The small molecule below binds the protein below.
Small molecule (SMILES): CNc1nc2c(CCNCC3CCC(C#Cc4cccnc4)CC3)c3nc(N)[nH]c(=O)c3cc2[nH]1

Sequence of chain 2.A:
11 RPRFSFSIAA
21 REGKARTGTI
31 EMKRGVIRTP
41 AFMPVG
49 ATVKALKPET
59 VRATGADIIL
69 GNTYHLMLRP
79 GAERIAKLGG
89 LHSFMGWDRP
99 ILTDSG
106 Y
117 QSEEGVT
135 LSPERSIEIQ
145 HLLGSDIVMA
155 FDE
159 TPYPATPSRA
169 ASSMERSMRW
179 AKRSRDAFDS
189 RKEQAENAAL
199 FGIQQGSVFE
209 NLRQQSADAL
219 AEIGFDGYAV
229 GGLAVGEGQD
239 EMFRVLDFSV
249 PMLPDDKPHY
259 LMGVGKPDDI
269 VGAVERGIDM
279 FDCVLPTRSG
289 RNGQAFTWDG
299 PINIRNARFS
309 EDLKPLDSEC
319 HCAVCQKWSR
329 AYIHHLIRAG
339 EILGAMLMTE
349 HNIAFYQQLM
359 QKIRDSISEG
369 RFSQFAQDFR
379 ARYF

Binding-site contacts:
Ligand atom N9 contacts residue ASP156 of chain 2.A at 2.9 Å (salt-bridge).
Ligand atom C5 contacts residue LEU231 of chain 2.A at 3.7 Å (hydrophobic).
Ligand atom C8 contacts residue TYR106 of chain 2.A at 3.4 Å (hydrophobic).
Ligand atom N9 contacts residue ASP102 of chain 2.A at 2.8 Å (salt-bridge).
Ligand atom C4 contacts residue MET260 of chain 2.A at 3.7 Å (hydrophobic).
Ligand atom O1 contacts residue GLY230 of chain 2.A at 2.8 Å (h-bond).
Ligand atom N9 contacts residue ILE201 of chain 2.A at 3.6 Å.
Ligand atom C5 contacts residue TYR106 of chain 2.A at 3.7 Å (hydrophobic).
Ligand atom C5 contacts residue GLY261 of chain 2.A at 3.7 Å.
Ligand atom N9 contacts residue MET260 of chain 2.A at 3.7 Å.
Ligand atom N2 contacts residue TYR106 of chain 2.A at 3.4 Å.
Ligand atom C25 contacts residue ASP156 of chain 2.A at 3.6 Å.
Ligand atom O1 contacts residue ASP156 of chain 2.A at 3.6 Å (salt-bridge).
Ligand atom C10 contacts residue ASP280 of chain 2.A at 3.5 Å.
Ligand atom N4 contacts residue ALA232 of chain 2.A at 2.9 Å (h-bond).
Ligand atom N5 contacts residue TYR106 of chain 2.A at 3.6 Å.
Ligand atom C6 contacts residue TYR106 of chain 2.A at 3.7 Å (hydrophobic).
Ligand atom C26 contacts residue MET260 of chain 2.A at 3.6 Å (hydrophobic).
Ligand atom N2 contacts residue MET260 of chain 2.A at 3.5 Å.
Ligand atom C7 contacts residue TYR106 of chain 2.A at 3.5 Å (hydrophobic).
Ligand atom C1 contacts residue TYR106 of chain 2.A at 3.5 Å (hydrophobic).
Ligand atom O1 contacts residue GLY229 of chain 2.A at 3.2 Å.
Ligand atom N6 contacts residue ASP280 of chain 2.A at 2.7 Å (salt-bridge).
Ligand atom N8 contacts residue ASP156 of chain 2.A at 2.7 Å (salt-bridge).
Ligand atom N8 contacts residue MET260 of chain 2.A at 3.7 Å.
Ligand atom N2 contacts residue ASP102 of chain 2.A at 2.9 Å (salt-bridge).
Ligand atom N3 contacts residue LEU231 of chain 2.A at 2.7 Å (h-bond).
Ligand atom C9 contacts residue ASP102 of chain 2.A at 3.2 Å.
Ligand atom N3 contacts residue MET260 of chain 2.A at 3.5 Å (h-bond).
Ligand atom C26 contacts residue ASP102 of chain 2.A at 3.6 Å.
Ligand atom C4 contacts residue TYR106 of chain 2.A at 3.5 Å (hydrophobic).
Ligand atom C6 contacts residue GLY261 of chain 2.A at 3.6 Å.
Ligand atom C26 contacts residue ASP156 of chain 2.A at 3.6 Å.
Ligand atom O1 contacts residue GLN203 of chain 2.A at 3.0 Å (h-bond).
Ligand atom N5 contacts residue GLY261 of chain 2.A at 3.5 Å.
Ligand atom C11 contacts residue ASP280 of chain 2.A at 3.5 Å.
Ligand atom C2 contacts residue TYR106 of chain 2.A at 3.7 Å (hydrophobic).
Ligand atom C6 contacts residue ALA232 of chain 2.A at 3.6 Å (hydrophobic).
Ligand atom N4 contacts residue GLY261 of chain 2.A at 3.6 Å.
Ligand atom C5 contacts residue MET260 of chain 2.A at 3.6 Å (hydrophobic).